Sequence of chain 1.C:
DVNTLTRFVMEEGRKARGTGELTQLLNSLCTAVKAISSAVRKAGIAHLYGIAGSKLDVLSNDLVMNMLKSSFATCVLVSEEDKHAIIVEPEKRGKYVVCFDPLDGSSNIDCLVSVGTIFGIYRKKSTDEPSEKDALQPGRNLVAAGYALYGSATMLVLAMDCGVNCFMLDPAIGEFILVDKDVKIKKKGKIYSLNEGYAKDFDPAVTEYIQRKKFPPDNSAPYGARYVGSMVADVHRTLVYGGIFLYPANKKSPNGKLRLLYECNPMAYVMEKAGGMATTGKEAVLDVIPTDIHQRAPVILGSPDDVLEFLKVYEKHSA

Sequence of chain 1.B:
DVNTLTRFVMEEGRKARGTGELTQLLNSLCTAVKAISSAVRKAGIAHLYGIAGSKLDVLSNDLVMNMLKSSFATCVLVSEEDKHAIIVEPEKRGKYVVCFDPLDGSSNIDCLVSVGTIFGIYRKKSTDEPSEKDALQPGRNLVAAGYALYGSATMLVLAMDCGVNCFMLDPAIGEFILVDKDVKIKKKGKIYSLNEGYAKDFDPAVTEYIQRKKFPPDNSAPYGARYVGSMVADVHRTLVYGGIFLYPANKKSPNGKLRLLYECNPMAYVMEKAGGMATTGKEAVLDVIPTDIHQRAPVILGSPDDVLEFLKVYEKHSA

Binding-site contacts:
Ligand atom C8 contacts residue A741 of chain 1.G at 3.6 Å.
Ligand atom O3 contacts residue ARG26 of chain 1.B at 3.8 Å.
Ligand atom O1 contacts residue GLU30 of chain 1.B at 3.5 Å (salt-bridge).
Ligand atom O3 contacts residue GLY22 of chain 1.B at 3.2 Å (h-bond).
Ligand atom C7 contacts residue GLY22 of chain 1.B at 3.5 Å.
Ligand atom C9 contacts residue A741 of chain 1.G at 3.8 Å.
Ligand atom N1 contacts residue GLY22 of chain 1.B at 3.3 Å.
Ligand atom CL2 contacts residue GLU21 of chain 1.B at 3.8 Å.
Ligand atom O4 contacts residue MET19 of chain 1.B at 3.7 Å.
Ligand atom CL2 contacts residue MET178 of chain 1.B at 3.8 Å.
Ligand atom O3 contacts residue GLY27 of chain 1.B at 2.9 Å (h-bond).
Ligand atom N contacts residue GLY29 of chain 1.B at 3.2 Å (h-bond).
Ligand atom N contacts residue GLY27 of chain 1.B at 3.0 Å.
Ligand atom O1 contacts residue THR32 of chain 1.B at 2.8 Å (h-bond).
Ligand atom C contacts residue ALA25 of chain 1.B at 3.5 Å (hydrophobic).
Ligand atom C12 contacts residue GLY22 of chain 1.B at 3.4 Å.
Ligand atom C10 contacts residue ARG23 of chain 1.B at 3.7 Å.
Ligand atom C6 contacts residue GLY29 of chain 1.B at 3.5 Å.
Ligand atom C3 contacts residue GLY22 of chain 1.B at 3.8 Å.
Ligand atom C13 contacts residue THR32 of chain 1.C at 3.7 Å.
Ligand atom N2 contacts residue THR28 of chain 1.C at 3.5 Å (h-bond).
Ligand atom O1 contacts residue LEU31 of chain 1.B at 3.5 Å (h-bond).
Ligand atom C13 contacts residue A741 of chain 1.G at 3.5 Å.
Ligand atom C14 contacts residue ARG26 of chain 1.B at 3.5 Å.
Ligand atom N1 contacts residue THR32 of chain 1.B at 2.9 Å (h-bond).
Ligand atom N contacts residue THR28 of chain 1.B at 3.6 Å (h-bond).
Ligand atom C5 contacts residue ALA25 of chain 1.B at 3.6 Å (hydrophobic).
Ligand atom O2 contacts residue GLY29 of chain 1.B at 3.7 Å.
Ligand atom S contacts residue GLY29 of chain 1.B at 3.5 Å (h-bond).
Ligand atom C6 contacts residue GLY22 of chain 1.B at 3.6 Å.
Ligand atom C16 contacts residue THR28 of chain 1.C at 3.2 Å.
Ligand atom N2 contacts residue GLY27 of chain 1.C at 3.5 Å (h-bond).
Ligand atom O1 contacts residue GLY29 of chain 1.B at 3.0 Å.
Ligand atom CL2 contacts residue VAL18 of chain 1.B at 3.4 Å.
Ligand atom CL1 contacts residue ALA25 of chain 1.B at 3.1 Å.
Ligand atom C6 contacts residue GLY27 of chain 1.B at 3.4 Å.
Ligand atom C7 contacts residue THR32 of chain 1.B at 3.8 Å.
Ligand atom C18 contacts residue ARG26 of chain 1.B at 3.3 Å.
Ligand atom C3 contacts residue THR32 of chain 1.B at 3.2 Å.
Ligand atom N1 contacts residue GLY29 of chain 1.B at 3.5 Å.

The protein below binds the small molecule below.
Small molecule (SMILES): COc1cc(-c2ccc(OC)nc2)c2oc(NS(=O)(=O)c3cc(Cl)ccc3Cl)nc2c1